Binding-site contacts:
Ligand atom CZB contacts residue CO31 of chain 1.E at 3.8 Å.
Ligand atom CZD contacts residue THR361 of chain 1.A at 4.0 Å.
Ligand atom CZF contacts residue CO31 of chain 1.E at 3.2 Å.
Ligand atom OZ3 contacts residue ZN1 of chain 1.B at 4.1 Å.
Ligand atom SZ2 contacts residue ASP332 of chain 1.A at 3.5 Å (salt-bridge).
Ligand atom CZC contacts residue LEU360 of chain 1.A at 3.5 Å (hydrophobic).
Ligand atom CZF contacts residue LYS250 of chain 1.A at 3.6 Å.
Ligand atom OZ3 contacts residue LYS262 of chain 1.A at 2.8 Å (salt-bridge).
Ligand atom SZ2 contacts residue LYS250 of chain 1.A at 3.6 Å.
Ligand atom CZF contacts residue ZN1 of chain 1.B at 3.5 Å.
Ligand atom SZ2 contacts residue MET270 of chain 1.A at 3.8 Å.
Ligand atom SZ2 contacts residue ZN1 of chain 1.C at 2.3 Å.
Ligand atom CZB contacts residue ALA333 of chain 1.A at 4.0 Å (hydrophobic).
Ligand atom CZD contacts residue CO31 of chain 1.E at 4.1 Å.
Ligand atom CZ9 contacts residue ASN330 of chain 1.A at 3.7 Å.
Ligand atom CZB contacts residue ARG336 of chain 1.A at 4.0 Å.
Ligand atom SZ2 contacts residue GLU334 of chain 1.A at 3.7 Å.
Ligand atom SZ2 contacts residue LYS262 of chain 1.A at 3.6 Å.
Ligand atom CZ6 contacts residue ILE421 of chain 1.A at 3.7 Å (hydrophobic).
Ligand atom CZC contacts residue THR361 of chain 1.A at 3.6 Å.
Ligand atom NZ1 contacts residue ASP332 of chain 1.A at 3.6 Å.
Ligand atom CZE contacts residue ASP332 of chain 1.A at 3.8 Å.
Ligand atom CZC contacts residue GLY362 of chain 1.A at 3.4 Å.
Ligand atom CZB contacts residue ASP332 of chain 1.A at 3.6 Å.
Ligand atom SZ2 contacts residue ASP255 of chain 1.A at 2.8 Å (salt-bridge).
Ligand atom CZD contacts residue LEU360 of chain 1.A at 3.1 Å (hydrophobic).
Ligand atom CZ7 contacts residue ASP332 of chain 1.A at 3.4 Å.
Ligand atom CZE contacts residue LYS262 of chain 1.A at 3.9 Å.
Ligand atom SZ2 contacts residue ASP273 of chain 1.A at 3.8 Å.
Ligand atom CZ9 contacts residue ASP332 of chain 1.A at 3.9 Å.
Ligand atom CZ1 contacts residue ILE421 of chain 1.A at 3.7 Å (hydrophobic).
Ligand atom CZA contacts residue ALA333 of chain 1.A at 4.1 Å (hydrophobic).
Ligand atom CZF contacts residue ASP332 of chain 1.A at 3.6 Å.
Ligand atom SZ2 contacts residue ZN1 of chain 1.B at 2.3 Å.
Ligand atom CZF contacts residue ZN1 of chain 1.C at 3.3 Å.
Ligand atom OZ3 contacts residue ASP332 of chain 1.A at 3.4 Å (salt-bridge).
Ligand atom SZ2 contacts residue CO31 of chain 1.E at 4.1 Å.
Ligand atom CZF contacts residue LEU360 of chain 1.A at 3.1 Å (hydrophobic).
Ligand atom OZ1 contacts residue ASP332 of chain 1.A at 4.0 Å.
Ligand atom CZ8 contacts residue ASP332 of chain 1.A at 4.0 Å.

Sequence of chain 1.A:
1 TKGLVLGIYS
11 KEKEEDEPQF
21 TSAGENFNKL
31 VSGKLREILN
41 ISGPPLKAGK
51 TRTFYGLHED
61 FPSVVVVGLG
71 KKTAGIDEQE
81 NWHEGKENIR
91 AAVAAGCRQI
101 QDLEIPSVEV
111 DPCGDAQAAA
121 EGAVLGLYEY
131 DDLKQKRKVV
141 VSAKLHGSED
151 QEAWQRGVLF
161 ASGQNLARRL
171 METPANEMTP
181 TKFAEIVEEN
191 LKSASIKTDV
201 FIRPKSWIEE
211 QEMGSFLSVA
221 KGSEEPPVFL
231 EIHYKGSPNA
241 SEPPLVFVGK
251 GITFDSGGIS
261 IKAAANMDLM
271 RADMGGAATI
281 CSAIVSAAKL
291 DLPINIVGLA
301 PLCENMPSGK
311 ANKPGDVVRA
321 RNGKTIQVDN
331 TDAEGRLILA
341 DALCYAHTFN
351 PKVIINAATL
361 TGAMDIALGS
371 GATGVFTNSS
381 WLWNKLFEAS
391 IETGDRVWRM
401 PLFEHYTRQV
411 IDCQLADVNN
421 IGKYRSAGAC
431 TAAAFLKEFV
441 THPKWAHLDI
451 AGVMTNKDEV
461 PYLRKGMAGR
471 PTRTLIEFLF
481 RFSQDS

The small molecule below binds the protein below.
Small molecule (SMILES): C[C@H](CS)C(=O)N1C[C@@H](Sc2ccccc2)C[C@H]1C(=O)O